Binding-site contacts:
Ligand atom C10 contacts residue LEU145 of chain 1.A at 3.8 Å (hydrophobic).
Ligand atom C12 contacts residue LEU145 of chain 1.A at 3.4 Å (hydrophobic).
Ligand atom N09 contacts residue TYR87 of chain 1.A at 3.4 Å.
Ligand atom N21 contacts residue LYS37 of chain 1.A at 3.9 Å.
Ligand atom C24 contacts residue ALA35 of chain 1.A at 3.7 Å (hydrophobic).
Ligand atom C22 contacts residue LEU83 of chain 1.A at 3.6 Å (hydrophobic).
Ligand atom C23 contacts residue THR85 of chain 1.A at 3.0 Å.
Ligand atom C22 contacts residue THR85 of chain 1.A at 3.4 Å.
Ligand atom C11 contacts residue ALA35 of chain 1.A at 3.6 Å (hydrophobic).
Ligand atom C15 contacts residue LEU145 of chain 1.A at 3.5 Å (hydrophobic).
Ligand atom N21 contacts residue LEU65 of chain 1.A at 3.6 Å.
Ligand atom C10 contacts residue TYR87 of chain 1.A at 3.7 Å (hydrophobic).
Ligand atom N09 contacts residue HIS88 of chain 1.A at 3.0 Å (h-bond).
Ligand atom N13 contacts residue LEU145 of chain 1.A at 3.4 Å.
Ligand atom C11 contacts residue LEU145 of chain 1.A at 3.3 Å (hydrophobic).
Ligand atom C08 contacts residue TYR87 of chain 1.A at 3.8 Å (hydrophobic).
Ligand atom C10 contacts residue ALA35 of chain 1.A at 3.5 Å (hydrophobic).
Ligand atom C01 contacts residue ASP95 of chain 1.A at 3.9 Å.
Ligand atom C10 contacts residue HIS86 of chain 1.A at 3.4 Å.
Ligand atom C06 contacts residue HIS88 of chain 1.A at 3.7 Å.
Ligand atom N16 contacts residue LYS142 of chain 1.A at 3.8 Å.
Ligand atom C06 contacts residue TYR87 of chain 1.A at 3.7 Å (hydrophobic).
Ligand atom C23 contacts residue LYS37 of chain 1.A at 3.8 Å.
Ligand atom C03 contacts residue VAL16 of chain 1.A at 3.8 Å (hydrophobic).
Ligand atom C22 contacts residue LYS37 of chain 1.A at 3.9 Å.
Ligand atom C06 contacts residue GLY91 of chain 1.A at 3.7 Å.
Ligand atom N07 contacts residue HIS88 of chain 1.A at 2.9 Å (h-bond).
Ligand atom C20 contacts residue LEU65 of chain 1.A at 3.7 Å (hydrophobic).
Ligand atom C24 contacts residue THR85 of chain 1.A at 3.6 Å.
Ligand atom C10 contacts residue HIS88 of chain 1.A at 3.5 Å.
Ligand atom C08 contacts residue HIS88 of chain 1.A at 3.7 Å.
Ligand atom C26 contacts residue TYR87 of chain 1.A at 3.6 Å (hydrophobic).
Ligand atom C25 contacts residue HIS88 of chain 1.A at 3.7 Å.
Ligand atom C25 contacts residue GLY91 of chain 1.A at 3.8 Å.
Ligand atom C22 contacts residue LEU65 of chain 1.A at 3.8 Å (hydrophobic).
Ligand atom N07 contacts residue TYR87 of chain 1.A at 3.4 Å.
Ligand atom C05 contacts residue VAL16 of chain 1.A at 3.7 Å (hydrophobic).
Ligand atom C14 contacts residue LEU145 of chain 1.A at 3.6 Å (hydrophobic).
Ligand atom C25 contacts residue TYR87 of chain 1.A at 3.0 Å (hydrophobic).
Ligand atom C04 contacts residue VAL16 of chain 1.A at 3.3 Å (hydrophobic).

Sequence of chain 1.A:
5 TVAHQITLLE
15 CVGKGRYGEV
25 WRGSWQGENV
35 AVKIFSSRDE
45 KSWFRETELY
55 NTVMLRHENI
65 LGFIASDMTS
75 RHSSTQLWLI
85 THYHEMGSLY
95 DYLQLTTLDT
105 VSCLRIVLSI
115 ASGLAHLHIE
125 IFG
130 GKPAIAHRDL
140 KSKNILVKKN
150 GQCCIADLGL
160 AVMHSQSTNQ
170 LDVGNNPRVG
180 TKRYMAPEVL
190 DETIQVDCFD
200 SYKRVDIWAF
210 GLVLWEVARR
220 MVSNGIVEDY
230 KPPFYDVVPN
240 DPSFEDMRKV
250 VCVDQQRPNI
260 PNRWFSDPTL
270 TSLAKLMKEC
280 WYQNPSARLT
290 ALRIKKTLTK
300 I

This small molecule binds to this protein.
Small molecule (SMILES): COc1ccc(Nc2nccc(-c3c[nH]nc3-c3cccnc3)n2)cc1